Sequence of chain 1.C:
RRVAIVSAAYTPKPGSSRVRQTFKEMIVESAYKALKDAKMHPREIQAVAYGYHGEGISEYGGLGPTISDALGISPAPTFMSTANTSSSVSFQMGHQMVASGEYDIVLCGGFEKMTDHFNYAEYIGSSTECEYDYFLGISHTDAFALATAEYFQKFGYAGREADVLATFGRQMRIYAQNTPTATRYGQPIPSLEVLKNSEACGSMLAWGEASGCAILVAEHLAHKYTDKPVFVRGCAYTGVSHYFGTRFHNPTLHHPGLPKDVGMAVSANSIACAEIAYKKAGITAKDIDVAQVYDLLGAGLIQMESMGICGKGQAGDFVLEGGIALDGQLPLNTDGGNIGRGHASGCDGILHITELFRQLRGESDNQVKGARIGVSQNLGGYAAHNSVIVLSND

Binding-site contacts:
Ligand atom C1 contacts residue TYR298 of chain 1.C at 4.5 Å (hydrophobic).
Ligand atom O8 contacts residue SCY88 of chain 1.C at 3.5 Å.
Ligand atom O8 contacts residue TYR298 of chain 1.C at 3.9 Å.
Ligand atom O7 contacts residue HIS144 of chain 1.C at 3.5 Å (h-bond).
Ligand atom O9 contacts residue HIS347 of chain 1.C at 2.6 Å (h-bond).
Ligand atom C4 contacts residue HIS347 of chain 1.C at 3.2 Å.
Ligand atom C2 contacts residue SCY88 of chain 1.C at 3.3 Å.
Ligand atom O9 contacts residue ILE128 of chain 1.C at 4.4 Å.
Ligand atom O8 contacts residue LEU300 of chain 1.C at 3.7 Å.
Ligand atom C6 contacts residue ILE128 of chain 1.C at 3.5 Å (hydrophobic).
Ligand atom C5 contacts residue HIS56 of chain 1.C at 4.2 Å.
Ligand atom O9 contacts residue SER349 of chain 1.C at 3.6 Å.
Ligand atom C3 contacts residue SCY88 of chain 1.C at 4.2 Å.
Ligand atom C5 contacts residue TYR124 of chain 1.C at 3.6 Å (hydrophobic).
Ligand atom O7 contacts residue SCY88 of chain 1.C at 3.0 Å (h-bond).
Ligand atom O9 contacts residue TYR124 of chain 1.C at 2.8 Å (h-bond).
Ligand atom C4 contacts residue TYR124 of chain 1.C at 3.6 Å (hydrophobic).
Ligand atom C6 contacts residue SCY88 of chain 1.C at 3.2 Å.
Ligand atom C4 contacts residue ILE128 of chain 1.C at 4.1 Å (hydrophobic).
Ligand atom C4 contacts residue SCY88 of chain 1.C at 4.1 Å.
Ligand atom C6 contacts residue HIS144 of chain 1.C at 4.1 Å.
Ligand atom C3 contacts residue HIS347 of chain 1.C at 3.4 Å.
Ligand atom O7 contacts residue HIS56 of chain 1.C at 3.2 Å (h-bond).
Ligand atom C1 contacts residue ILE128 of chain 1.C at 3.8 Å (hydrophobic).
Ligand atom C4 contacts residue TYR298 of chain 1.C at 4.3 Å (hydrophobic).
Ligand atom C5 contacts residue ILE128 of chain 1.C at 3.4 Å (hydrophobic).
Ligand atom C3 contacts residue TYR298 of chain 1.C at 3.7 Å (hydrophobic).
Ligand atom C5 contacts residue SER349 of chain 1.C at 3.6 Å.
Ligand atom C6 contacts residue HIS56 of chain 1.C at 4.1 Å.
Ligand atom C3 contacts residue TRP211 of chain 1.C at 4.4 Å (hydrophobic).
Ligand atom O7 contacts residue ILE128 of chain 1.C at 3.5 Å.
Ligand atom C1 contacts residue HIS144 of chain 1.C at 4.0 Å.
Ligand atom C5 contacts residue SCY88 of chain 1.C at 3.7 Å.
Ligand atom O9 contacts residue TRP211 of chain 1.C at 4.2 Å.
Ligand atom C5 contacts residue HIS347 of chain 1.C at 4.2 Å.
Ligand atom O8 contacts residue PHE148 of chain 1.C at 4.0 Å.
Ligand atom O7 contacts residue ASN87 of chain 1.C at 3.3 Å (h-bond).
Ligand atom C1 contacts residue SCY88 of chain 1.C at 3.0 Å.
Ligand atom C4 contacts residue SER349 of chain 1.C at 3.9 Å.
Ligand atom C2 contacts residue TYR298 of chain 1.C at 3.8 Å (hydrophobic).

A small-molecule ligand and the protein it binds are described below.
Small molecule (SMILES): Oc1cc(O)cc(O)c1